Binding-site contacts:
Ligand atom C20 contacts residue NAP1 of chain 1.L at 3.8 Å.
Ligand atom C16 contacts residue NAP1 of chain 1.L at 3.9 Å.
Ligand atom C6 contacts residue PHE174 of chain 1.D at 4.3 Å (hydrophobic).
Ligand atom C21 contacts residue GLN118 of chain 1.D at 3.4 Å.
Ligand atom C21 contacts residue TYR280 of chain 1.D at 3.3 Å (hydrophobic).
Ligand atom C18 contacts residue TYR280 of chain 1.D at 3.5 Å (hydrophobic).
Ligand atom C23 contacts residue TYR280 of chain 1.D at 3.9 Å (hydrophobic).
Ligand atom N3 contacts residue NAP1 of chain 1.L at 3.5 Å (h-bond).
Ligand atom C19 contacts residue NAP1 of chain 1.L at 4.0 Å.
Ligand atom C14 contacts residue VAL133 of chain 1.D at 4.1 Å (hydrophobic).
Ligand atom C23 contacts residue TRP160 of chain 1.D at 3.5 Å (hydrophobic).
Ligand atom C23 contacts residue ALA158 of chain 1.D at 4.1 Å (hydrophobic).
Ligand atom N2 contacts residue NAP1 of chain 1.L at 3.6 Å.
Ligand atom C17 contacts residue SER273 of chain 1.D at 3.7 Å.
Ligand atom C20 contacts residue TRP160 of chain 1.D at 3.7 Å (hydrophobic).
Ligand atom C16 contacts residue ASN164 of chain 1.D at 4.0 Å.
Ligand atom C18 contacts residue LEU134 of chain 1.D at 4.3 Å (hydrophobic).
Ligand atom C19 contacts residue TYR280 of chain 1.D at 3.9 Å (hydrophobic).
Ligand atom C9 contacts residue PHE170 of chain 1.D at 4.0 Å (hydrophobic).
Ligand atom C23 contacts residue SER159 of chain 1.D at 4.1 Å.
Ligand atom C17 contacts residue VAL276 of chain 1.D at 3.9 Å (hydrophobic).
Ligand atom C21 contacts residue NAP1 of chain 1.L at 4.1 Å.
Ligand atom C4 contacts residue PHE170 of chain 1.D at 3.6 Å (hydrophobic).
Ligand atom C19 contacts residue LEU134 of chain 1.D at 4.1 Å (hydrophobic).
Ligand atom C16 contacts residue TRP160 of chain 1.D at 4.0 Å (hydrophobic).
Ligand atom C9 contacts residue ASN164 of chain 1.D at 3.8 Å.
Ligand atom O25 contacts residue NAP1 of chain 1.L at 3.4 Å (h-bond).
Ligand atom N2 contacts residue TRP160 of chain 1.D at 4.2 Å.
Ligand atom C6 contacts residue GLN271 of chain 1.D at 3.8 Å.
Ligand atom O25 contacts residue VAL133 of chain 1.D at 4.0 Å.
Ligand atom C5 contacts residue PHE174 of chain 1.D at 4.0 Å (hydrophobic).
Ligand atom C21 contacts residue LEU134 of chain 1.D at 3.5 Å (hydrophobic).
Ligand atom C24 contacts residue NAP1 of chain 1.L at 3.6 Å.
Ligand atom C22 contacts residue ALA158 of chain 1.D at 3.6 Å (hydrophobic).
Ligand atom C4 contacts residue PHE174 of chain 1.D at 4.2 Å (hydrophobic).
Ligand atom N1 contacts residue SER273 of chain 1.D at 3.7 Å.
Ligand atom O25 contacts residue LEU134 of chain 1.D at 3.8 Å.
Ligand atom C22 contacts residue GLN118 of chain 1.D at 3.5 Å.
Ligand atom C22 contacts residue TYR280 of chain 1.D at 3.4 Å (hydrophobic).
Ligand atom C15 contacts residue NAP1 of chain 1.L at 4.2 Å.

Sequence of chain 1.D:
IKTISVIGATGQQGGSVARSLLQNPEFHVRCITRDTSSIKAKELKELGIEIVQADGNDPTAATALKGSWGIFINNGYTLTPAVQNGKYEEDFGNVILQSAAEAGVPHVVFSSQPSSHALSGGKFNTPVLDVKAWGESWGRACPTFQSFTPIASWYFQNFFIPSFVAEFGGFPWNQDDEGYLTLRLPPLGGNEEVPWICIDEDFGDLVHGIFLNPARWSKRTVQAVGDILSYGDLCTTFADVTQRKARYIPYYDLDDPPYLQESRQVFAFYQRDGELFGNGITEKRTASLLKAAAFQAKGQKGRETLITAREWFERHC

A protein and the small-molecule ligand that binds it are described below.
Small molecule (SMILES): CC1(C)c2[nH]c3ccccc3c2C[C@@]23CN4CCC[C@]4(C[C@H]12)C(=O)N3